Binding-site contacts:
Ligand atom C7 contacts residue PRO146 of chain 1.Z at 3.7 Å (hydrophobic).
Ligand atom O25 contacts residue GLY47 of chain 1.Y at 3.6 Å (h-bond).
Ligand atom C11 contacts residue TYR125 of chain 1.Z at 3.9 Å (hydrophobic).
Ligand atom C9 contacts residue PRO146 of chain 1.Z at 3.8 Å (hydrophobic).
Ligand atom C7 contacts residue TYR125 of chain 1.Z at 3.9 Å (hydrophobic).
Ligand atom C24 contacts residue THR1 of chain 1.Y at 3.5 Å.
Ligand atom O32 contacts residue ALA20 of chain 1.Y at 3.5 Å.
Ligand atom C11 contacts residue HIS127 of chain 1.Z at 3.6 Å.
Ligand atom C29 contacts residue LYS33 of chain 1.Y at 3.6 Å.
Ligand atom N30 contacts residue GLY47 of chain 1.Y at 2.8 Å (h-bond).
Ligand atom C8 contacts residue TYR125 of chain 1.Z at 3.4 Å (hydrophobic).
Ligand atom O20 contacts residue GLY47 of chain 1.Y at 3.6 Å (h-bond).
Ligand atom O35 contacts residue ALA49 of chain 1.Y at 3.6 Å.
Ligand atom C27 contacts residue THR1 of chain 1.Y at 1.5 Å.
Ligand atom O33 contacts residue ALA49 of chain 1.Y at 3.3 Å (h-bond).
Ligand atom O32 contacts residue THR21 of chain 1.Y at 3.2 Å (h-bond).
Ligand atom C14 contacts residue THR21 of chain 1.Y at 3.5 Å.
Ligand atom N16 contacts residue THR21 of chain 1.Y at 3.0 Å (h-bond).
Ligand atom C17 contacts residue GLY47 of chain 1.Y at 3.7 Å.
Ligand atom C36 contacts residue ALA27 of chain 1.Y at 3.9 Å (hydrophobic).
Ligand atom C10 contacts residue TYR125 of chain 1.Z at 3.5 Å (hydrophobic).
Ligand atom C31 contacts residue GLY47 of chain 1.Y at 3.7 Å.
Ligand atom C9 contacts residue TYR125 of chain 1.Z at 3.8 Å (hydrophobic).
Ligand atom O35 contacts residue ASP145 of chain 1.Z at 3.1 Å (salt-bridge).
Ligand atom O25 contacts residue THR1 of chain 1.Y at 3.1 Å.
Ligand atom C19 contacts residue GLY47 of chain 1.Y at 3.5 Å.
Ligand atom C15 contacts residue THR21 of chain 1.Y at 3.8 Å.
Ligand atom C29 contacts residue THR1 of chain 1.Y at 3.0 Å.
Ligand atom C1 contacts residue ASP145 of chain 1.Z at 3.4 Å.
Ligand atom C36 contacts residue ASP145 of chain 1.Z at 3.0 Å.
Ligand atom C28 contacts residue GLY47 of chain 1.Y at 3.8 Å.
Ligand atom O33 contacts residue ASP145 of chain 1.Z at 3.9 Å.
Ligand atom C6 contacts residue TYR125 of chain 1.Z at 3.7 Å (hydrophobic).
Ligand atom N13 contacts residue ASP145 of chain 1.Z at 2.9 Å (salt-bridge).
Ligand atom C28 contacts residue THR1 of chain 1.Y at 2.5 Å.
Ligand atom C14 contacts residue ASP145 of chain 1.Z at 3.7 Å.
Ligand atom C12 contacts residue ASP145 of chain 1.Z at 3.6 Å.
Ligand atom C34 contacts residue ASP145 of chain 1.Z at 3.4 Å.
Ligand atom N30 contacts residue THR1 of chain 1.Y at 3.8 Å.
Ligand atom C26 contacts residue THR1 of chain 1.Y at 2.4 Å.

A small-molecule ligand and the protein it binds are described below.
Small molecule (SMILES): CCCCCCC/C=C/C=C/C(=O)N[C@H](C(=O)N[C@H]1C[C@@H](O)CCNC(=O)C=C[C@H](C)NC1=O)[C@@H](C)O

Sequence of chain 1.Y:
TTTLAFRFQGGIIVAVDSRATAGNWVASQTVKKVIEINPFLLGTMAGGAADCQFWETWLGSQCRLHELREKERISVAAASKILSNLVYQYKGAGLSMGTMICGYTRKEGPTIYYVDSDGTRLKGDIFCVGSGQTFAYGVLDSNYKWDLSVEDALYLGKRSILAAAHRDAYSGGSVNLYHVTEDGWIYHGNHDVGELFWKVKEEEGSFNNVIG

Sequence of chain 1.Z:
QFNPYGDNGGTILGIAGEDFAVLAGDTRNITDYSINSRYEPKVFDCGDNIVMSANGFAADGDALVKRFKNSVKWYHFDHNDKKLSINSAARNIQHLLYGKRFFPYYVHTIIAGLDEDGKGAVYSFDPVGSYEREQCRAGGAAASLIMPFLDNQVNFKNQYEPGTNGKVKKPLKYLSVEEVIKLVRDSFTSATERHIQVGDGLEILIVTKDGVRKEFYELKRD